Binding-site contacts:
Ligand atom C5 contacts residue ASN7 of chain 1.C at 3.6 Å.
Ligand atom C7 contacts residue ASN7 of chain 1.C at 3.7 Å.
Ligand atom C3 contacts residue ASN7 of chain 1.C at 3.9 Å.
Ligand atom O5 contacts residue ALA5 of chain 1.C at 4.1 Å.
Ligand atom C8 contacts residue ASN7 of chain 1.C at 4.3 Å.
Ligand atom C6 contacts residue ALA5 of chain 1.C at 4.3 Å (hydrophobic).
Ligand atom C2 contacts residue ASN7 of chain 1.C at 2.6 Å.
Ligand atom N2 contacts residue ASN7 of chain 1.C at 2.7 Å (h-bond).
Ligand atom C1 contacts residue ASN7 of chain 1.C at 1.4 Å.
Ligand atom C4 contacts residue ASN7 of chain 1.C at 4.2 Å.
Ligand atom O5 contacts residue ASN7 of chain 1.C at 2.3 Å (h-bond).

Sequence of chain 1.C:
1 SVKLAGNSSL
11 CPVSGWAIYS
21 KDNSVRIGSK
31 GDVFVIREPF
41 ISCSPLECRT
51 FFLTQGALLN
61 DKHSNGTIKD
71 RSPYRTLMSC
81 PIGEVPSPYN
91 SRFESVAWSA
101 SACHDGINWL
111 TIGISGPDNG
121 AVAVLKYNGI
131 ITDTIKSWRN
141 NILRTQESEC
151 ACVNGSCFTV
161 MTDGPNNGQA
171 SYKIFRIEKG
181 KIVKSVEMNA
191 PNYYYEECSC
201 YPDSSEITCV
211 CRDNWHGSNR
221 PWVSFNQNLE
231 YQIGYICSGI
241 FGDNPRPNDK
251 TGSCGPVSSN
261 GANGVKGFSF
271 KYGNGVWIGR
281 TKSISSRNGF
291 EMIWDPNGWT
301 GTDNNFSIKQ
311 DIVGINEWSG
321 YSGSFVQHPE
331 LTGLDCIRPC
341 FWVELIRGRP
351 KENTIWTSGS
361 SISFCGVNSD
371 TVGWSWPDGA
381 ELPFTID

This protein binds this small molecule.
Small molecule (SMILES): CC(=O)N[C@@H]1[C@@H](O)[C@H](O)[C@@H](CO)O[C@H]1O